The small molecule below binds the protein below.
Small molecule (SMILES): CC(=O)N[C@@H]1[C@@H](O)[C@H](O)[C@@H](CO)O[C@H]1O

Sequence of chain 16.C:
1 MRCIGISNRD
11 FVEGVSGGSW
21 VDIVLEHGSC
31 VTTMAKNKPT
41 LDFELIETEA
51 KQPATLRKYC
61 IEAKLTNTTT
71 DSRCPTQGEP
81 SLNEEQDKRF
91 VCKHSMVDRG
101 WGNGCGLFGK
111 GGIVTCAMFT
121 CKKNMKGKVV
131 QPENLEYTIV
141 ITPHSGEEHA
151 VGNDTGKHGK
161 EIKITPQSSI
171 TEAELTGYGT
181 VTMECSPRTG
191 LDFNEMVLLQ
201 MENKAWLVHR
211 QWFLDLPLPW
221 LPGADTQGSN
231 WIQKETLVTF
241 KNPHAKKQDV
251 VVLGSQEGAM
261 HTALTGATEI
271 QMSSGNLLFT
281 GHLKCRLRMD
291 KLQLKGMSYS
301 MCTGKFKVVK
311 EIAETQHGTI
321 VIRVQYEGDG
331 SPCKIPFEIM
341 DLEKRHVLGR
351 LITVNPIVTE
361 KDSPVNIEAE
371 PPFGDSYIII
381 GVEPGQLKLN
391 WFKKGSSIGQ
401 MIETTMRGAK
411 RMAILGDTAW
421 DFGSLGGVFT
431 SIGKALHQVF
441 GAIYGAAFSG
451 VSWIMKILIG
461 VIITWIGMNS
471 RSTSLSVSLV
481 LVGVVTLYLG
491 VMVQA

Binding-site contacts:
Ligand atom O5 contacts residue ASN67 of chain 16.C at 2.4 Å (h-bond).
Ligand atom O3 contacts residue GLN65 of chain 16.I at 3.6 Å.
Ligand atom C3 contacts residue ASN67 of chain 16.C at 3.8 Å.
Ligand atom O6 contacts residue ASN67 of chain 16.C at 4.0 Å.
Ligand atom O7 contacts residue ASN67 of chain 16.C at 4.1 Å.
Ligand atom C8 contacts residue PHE90 of chain 16.C at 3.7 Å (hydrophobic).
Ligand atom N2 contacts residue ASN67 of chain 16.C at 2.9 Å (h-bond).
Ligand atom C1 contacts residue ASN67 of chain 16.C at 1.4 Å.
Ligand atom C2 contacts residue GLN65 of chain 16.I at 4.4 Å.
Ligand atom O4 contacts residue ASP66 of chain 16.I at 2.7 Å (salt-bridge).
Ligand atom C2 contacts residue ASN67 of chain 16.C at 2.4 Å.
Ligand atom C6 contacts residue GLN65 of chain 16.I at 3.5 Å.
Ligand atom O6 contacts residue GLN65 of chain 16.I at 2.5 Å (h-bond).
Ligand atom C4 contacts residue ASN67 of chain 16.C at 4.2 Å.
Ligand atom C5 contacts residue GLN65 of chain 16.I at 3.7 Å.
Ligand atom C5 contacts residue ASN67 of chain 16.C at 3.7 Å.
Ligand atom O5 contacts residue GLN65 of chain 16.I at 3.7 Å.
Ligand atom C7 contacts residue ASN67 of chain 16.C at 3.7 Å.
Ligand atom C7 contacts residue PHE90 of chain 16.C at 4.4 Å (hydrophobic).
Ligand atom O4 contacts residue GLN65 of chain 16.I at 3.6 Å.
Ligand atom O6 contacts residue TYR60 of chain 16.I at 4.2 Å.
Ligand atom C4 contacts residue GLN65 of chain 16.I at 3.3 Å.
Ligand atom C3 contacts residue GLN65 of chain 16.I at 4.0 Å.
Ligand atom C4 contacts residue ASP66 of chain 16.I at 4.0 Å.

Sequence of chain 16.I:
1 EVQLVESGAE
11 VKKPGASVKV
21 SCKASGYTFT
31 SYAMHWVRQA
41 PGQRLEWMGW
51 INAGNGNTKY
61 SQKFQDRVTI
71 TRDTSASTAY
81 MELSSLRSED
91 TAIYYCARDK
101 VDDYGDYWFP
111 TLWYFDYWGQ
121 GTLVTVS